Sequence of chain 1.A:
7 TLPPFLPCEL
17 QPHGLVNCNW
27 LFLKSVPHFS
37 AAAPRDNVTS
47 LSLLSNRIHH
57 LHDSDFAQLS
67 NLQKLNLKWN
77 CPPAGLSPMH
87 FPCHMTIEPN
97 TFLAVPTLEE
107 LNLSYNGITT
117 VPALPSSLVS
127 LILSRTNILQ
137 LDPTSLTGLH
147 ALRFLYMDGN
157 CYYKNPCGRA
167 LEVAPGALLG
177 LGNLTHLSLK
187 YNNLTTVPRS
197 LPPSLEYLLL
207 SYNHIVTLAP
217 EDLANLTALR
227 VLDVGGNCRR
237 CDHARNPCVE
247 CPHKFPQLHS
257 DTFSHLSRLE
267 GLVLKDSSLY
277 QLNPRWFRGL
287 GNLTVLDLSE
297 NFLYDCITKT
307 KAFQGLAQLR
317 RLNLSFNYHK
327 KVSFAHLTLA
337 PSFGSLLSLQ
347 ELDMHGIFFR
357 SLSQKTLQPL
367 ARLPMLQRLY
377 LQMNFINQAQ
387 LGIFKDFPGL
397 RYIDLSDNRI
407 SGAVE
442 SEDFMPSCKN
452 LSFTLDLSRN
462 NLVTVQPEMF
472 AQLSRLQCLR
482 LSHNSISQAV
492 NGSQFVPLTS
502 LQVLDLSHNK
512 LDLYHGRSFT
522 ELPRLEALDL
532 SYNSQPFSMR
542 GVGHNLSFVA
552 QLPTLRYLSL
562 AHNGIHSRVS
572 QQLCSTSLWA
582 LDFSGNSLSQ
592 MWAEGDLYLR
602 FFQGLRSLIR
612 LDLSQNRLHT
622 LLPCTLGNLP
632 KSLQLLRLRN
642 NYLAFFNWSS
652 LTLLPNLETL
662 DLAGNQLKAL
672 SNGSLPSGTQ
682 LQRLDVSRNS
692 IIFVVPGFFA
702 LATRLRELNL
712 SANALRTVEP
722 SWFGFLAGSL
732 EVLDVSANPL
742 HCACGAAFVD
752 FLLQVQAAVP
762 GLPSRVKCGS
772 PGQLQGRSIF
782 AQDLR

Binding-site contacts:
Ligand atom C5 contacts residue SER712 of chain 1.A at 4.0 Å.
Ligand atom C8 contacts residue ASP735 of chain 1.A at 3.9 Å.
Ligand atom O5 contacts residue SER712 of chain 1.A at 4.0 Å.
Ligand atom O6 contacts residue ARG689 of chain 1.A at 3.5 Å (salt-bridge).
Ligand atom C5 contacts residue SER688 of chain 1.A at 4.2 Å.
Ligand atom C1 contacts residue SER688 of chain 1.A at 4.2 Å.
Ligand atom C4 contacts residue ASN710 of chain 1.A at 4.2 Å.
Ligand atom C6 contacts residue SER688 of chain 1.A at 3.7 Å.
Ligand atom O5 contacts residue ASN710 of chain 1.A at 2.4 Å (h-bond).
Ligand atom C1 contacts residue SER712 of chain 1.A at 4.0 Å.
Ligand atom C3 contacts residue ASN710 of chain 1.A at 3.8 Å.
Ligand atom O6 contacts residue SER688 of chain 1.A at 2.8 Å (h-bond).
Ligand atom C2 contacts residue ASN710 of chain 1.A at 2.5 Å.
Ligand atom C1 contacts residue ASN710 of chain 1.A at 1.4 Å.
Ligand atom C7 contacts residue ASP735 of chain 1.A at 3.9 Å.
Ligand atom N2 contacts residue ASN710 of chain 1.A at 2.9 Å (h-bond).
Ligand atom O5 contacts residue SER688 of chain 1.A at 3.3 Å (h-bond).
Ligand atom C3 contacts residue ASP735 of chain 1.A at 3.9 Å.
Ligand atom O7 contacts residue ASN710 of chain 1.A at 4.0 Å.
Ligand atom C7 contacts residue ASN710 of chain 1.A at 3.7 Å.
Ligand atom C1 contacts residue ASP735 of chain 1.A at 3.5 Å.
Ligand atom C5 contacts residue ASN710 of chain 1.A at 3.7 Å.
Ligand atom C8 contacts residue PRO761 of chain 1.A at 4.2 Å (hydrophobic).
Ligand atom C8 contacts residue VAL733 of chain 1.A at 3.9 Å (hydrophobic).
Ligand atom N2 contacts residue ASP735 of chain 1.A at 2.9 Å (salt-bridge).
Ligand atom C6 contacts residue ARG689 of chain 1.A at 4.0 Å.
Ligand atom C2 contacts residue ASP735 of chain 1.A at 3.6 Å.
Ligand atom C6 contacts residue SER712 of chain 1.A at 4.3 Å.

The small molecule below binds the protein below.
Small molecule (SMILES): CC(=O)N[C@H]1[C@H](O[C@H]2[C@H](O)[C@@H](NC(C)=O)CO[C@@H]2CO)O[C@H](CO)[C@@H](O)[C@@H]1O